Sequence of chain 1.A:
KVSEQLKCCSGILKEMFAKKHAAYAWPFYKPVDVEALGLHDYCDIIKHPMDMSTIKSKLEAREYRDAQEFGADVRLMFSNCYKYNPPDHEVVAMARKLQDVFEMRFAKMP

Binding-site contacts:
Ligand atom O24 contacts residue ASN87 of chain 1.A at 3.9 Å.
Ligand atom N21 contacts residue ASN87 of chain 1.A at 3.0 Å (h-bond).
Ligand atom O24 contacts residue LEU41 of chain 1.A at 3.9 Å.
Ligand atom C13 contacts residue PRO29 of chain 1.A at 3.9 Å (hydrophobic).
Ligand atom C11 contacts residue VAL93 of chain 1.A at 4.0 Å (hydrophobic).
Ligand atom C16 contacts residue 0S61 of chain 1.D at 3.9 Å.
Ligand atom C28 contacts residue VAL34 of chain 1.A at 3.8 Å (hydrophobic).
Ligand atom C6 contacts residue PRO29 of chain 1.A at 3.9 Å (hydrophobic).
Ligand atom C26 contacts residue LEU41 of chain 1.A at 3.9 Å (hydrophobic).
Ligand atom C26 contacts residue LEU39 of chain 1.A at 3.8 Å (hydrophobic).
Ligand atom C26 contacts residue 0S61 of chain 1.D at 3.8 Å.
Ligand atom C11 contacts residue VAL34 of chain 1.A at 3.9 Å (hydrophobic).
Ligand atom C23 contacts residue LEU41 of chain 1.A at 3.7 Å (hydrophobic).
Ligand atom O24 contacts residue 0S61 of chain 1.D at 3.6 Å.
Ligand atom C22 contacts residue LEU41 of chain 1.A at 3.9 Å (hydrophobic).
Ligand atom S1 contacts residue PRO29 of chain 1.A at 3.4 Å (h-bond).
Ligand atom C5 contacts residue LEU39 of chain 1.A at 4.0 Å (hydrophobic).
Ligand atom N27 contacts residue ASN87 of chain 1.A at 3.5 Å (h-bond).
Ligand atom O25 contacts residue LEU41 of chain 1.A at 3.6 Å.
Ligand atom C2 contacts residue PRO29 of chain 1.A at 3.9 Å (hydrophobic).
Ligand atom C3 contacts residue LEU39 of chain 1.A at 4.0 Å (hydrophobic).
Ligand atom C12 contacts residue VAL93 of chain 1.A at 3.7 Å (hydrophobic).
Ligand atom C13 contacts residue MET96 of chain 1.A at 3.8 Å (hydrophobic).
Ligand atom CL1 contacts residue GLU92 of chain 1.A at 3.4 Å.
Ligand atom C14 contacts residue VAL93 of chain 1.A at 3.6 Å (hydrophobic).
Ligand atom C17 contacts residue 0S61 of chain 1.D at 4.0 Å.
Ligand atom C28 contacts residue PRO29 of chain 1.A at 4.0 Å (hydrophobic).
Ligand atom C7 contacts residue TRP28 of chain 1.A at 3.7 Å (hydrophobic).
Ligand atom C22 contacts residue ASN87 of chain 1.A at 3.3 Å.
Ligand atom C2 contacts residue LEU39 of chain 1.A at 3.9 Å (hydrophobic).
Ligand atom N9 contacts residue VAL93 of chain 1.A at 3.9 Å.
Ligand atom C13 contacts residue TRP28 of chain 1.A at 3.7 Å (hydrophobic).
Ligand atom C4 contacts residue LEU39 of chain 1.A at 3.9 Å (hydrophobic).
Ligand atom S1 contacts residue LEU39 of chain 1.A at 3.9 Å.
Ligand atom N27 contacts residue CYS83 of chain 1.A at 3.9 Å.
Ligand atom N10 contacts residue VAL93 of chain 1.A at 4.1 Å.
Ligand atom C14 contacts residue PRO29 of chain 1.A at 3.7 Å (hydrophobic).
Ligand atom C8 contacts residue VAL93 of chain 1.A at 3.8 Å (hydrophobic).
Ligand atom O25 contacts residue LEU39 of chain 1.A at 4.0 Å.
Ligand atom C28 contacts residue PHE30 of chain 1.A at 3.7 Å (hydrophobic).

This protein binds this small molecule.
Small molecule (SMILES): COC(=O)C[C@@H]1N=C(c2ccc(Cl)cc2)c2c(sc(C)c2C)-n2c(C)nnc21